Binding-site contacts:
Ligand atom C20 contacts residue PHE132 of chain 1.A at 3.6 Å (hydrophobic).
Ligand atom C10 contacts residue LEU115 of chain 1.A at 3.5 Å (hydrophobic).
Ligand atom O1 contacts residue ARG122 of chain 1.A at 2.8 Å (salt-bridge).
Ligand atom C18 contacts residue ALA78 of chain 1.A at 4.0 Å (hydrophobic).
Ligand atom C15 contacts residue ARG122 of chain 1.A at 4.0 Å.
Ligand atom C20 contacts residue CYS81 of chain 1.A at 3.9 Å (hydrophobic).
Ligand atom O2 contacts residue SER133 of chain 1.A at 3.1 Å (h-bond).
Ligand atom C8 contacts residue PHE74 of chain 1.A at 3.7 Å (hydrophobic).
Ligand atom C20 contacts residue ALA78 of chain 1.A at 3.5 Å (hydrophobic).
Ligand atom C9 contacts residue LEU115 of chain 1.A at 3.8 Å (hydrophobic).
Ligand atom C20 contacts residue LEU77 of chain 1.A at 3.3 Å (hydrophobic).
Ligand atom C16 contacts residue LEU151 of chain 1.A at 3.8 Å (hydrophobic).
Ligand atom C10 contacts residue ILE119 of chain 1.A at 4.1 Å (hydrophobic).
Ligand atom C12 contacts residue ILE119 of chain 1.A at 4.1 Å (hydrophobic).
Ligand atom O2 contacts residue PHE132 of chain 1.A at 3.8 Å.
Ligand atom C19 contacts residue PHE148 of chain 1.A at 4.1 Å (hydrophobic).
Ligand atom C2 contacts residue ARG240 of chain 1.A at 4.1 Å.
Ligand atom C3 contacts residue LEU244 of chain 1.A at 3.5 Å (hydrophobic).
Ligand atom C19 contacts residue LEU115 of chain 1.A at 3.9 Å (hydrophobic).
Ligand atom C7 contacts residue PHE74 of chain 1.A at 4.0 Å (hydrophobic).
Ligand atom C6 contacts residue PHE74 of chain 1.A at 4.0 Å (hydrophobic).
Ligand atom C12 contacts residue LEU115 of chain 1.A at 4.0 Å (hydrophobic).
Ligand atom C13 contacts residue PHE132 of chain 1.A at 3.6 Å (hydrophobic).
Ligand atom O2 contacts residue LEU77 of chain 1.A at 4.0 Å.
Ligand atom C17 contacts residue GLY147 of chain 1.A at 3.9 Å.
Ligand atom C15 contacts residue SER133 of chain 1.A at 3.3 Å.
Ligand atom C7 contacts residue LEU112 of chain 1.A at 3.8 Å (hydrophobic).
Ligand atom C13 contacts residue CYS81 of chain 1.A at 4.1 Å (hydrophobic).
Ligand atom C2 contacts residue LEU244 of chain 1.A at 3.6 Å (hydrophobic).
Ligand atom C4 contacts residue ILE256 of chain 1.A at 3.8 Å (hydrophobic).
Ligand atom O1 contacts residue PHE132 of chain 1.A at 3.7 Å.
Ligand atom C15 contacts residue PHE132 of chain 1.A at 3.8 Å (hydrophobic).
Ligand atom C14 contacts residue CYS81 of chain 1.A at 3.9 Å (hydrophobic).
Ligand atom C11 contacts residue LEU115 of chain 1.A at 3.7 Å (hydrophobic).
Ligand atom O1 contacts residue PHE45 of chain 1.A at 3.4 Å.
Ligand atom C17 contacts residue PHE74 of chain 1.A at 3.7 Å (hydrophobic).
Ligand atom C14 contacts residue PHE132 of chain 1.A at 3.7 Å (hydrophobic).
Ligand atom O1 contacts residue SER133 of chain 1.A at 2.6 Å (h-bond).
Ligand atom C19 contacts residue ILE116 of chain 1.A at 3.6 Å (hydrophobic).
Ligand atom C17 contacts residue PHE148 of chain 1.A at 4.1 Å (hydrophobic).

Sequence of chain 1.A:
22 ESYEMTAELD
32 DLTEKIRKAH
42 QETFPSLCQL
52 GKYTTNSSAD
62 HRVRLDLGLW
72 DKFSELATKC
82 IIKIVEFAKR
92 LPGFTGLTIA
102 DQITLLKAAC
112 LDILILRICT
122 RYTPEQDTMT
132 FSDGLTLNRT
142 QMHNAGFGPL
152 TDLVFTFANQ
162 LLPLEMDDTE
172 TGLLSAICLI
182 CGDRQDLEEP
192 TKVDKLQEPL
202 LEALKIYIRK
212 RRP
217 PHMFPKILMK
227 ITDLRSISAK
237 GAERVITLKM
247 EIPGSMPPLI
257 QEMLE

This small molecule binds to this protein.
Small molecule (SMILES): CC1=C(/C=C/C(C)=C/C=C/C(C)=C/C(=O)O)C(C)(C)CCC1